Binding-site contacts:
Ligand atom O7 contacts residue TYR199 of chain 1.A at 4.2 Å.
Ligand atom C8 contacts residue ASN182 of chain 1.A at 4.5 Å.
Ligand atom O7 contacts residue ASN182 of chain 1.A at 3.9 Å.
Ligand atom C7 contacts residue ASN182 of chain 1.A at 3.5 Å.
Ligand atom O5 contacts residue ASN182 of chain 1.A at 2.5 Å (h-bond).
Ligand atom C3 contacts residue ASN182 of chain 1.A at 3.8 Å.
Ligand atom C2 contacts residue ASN182 of chain 1.A at 2.4 Å.
Ligand atom C8 contacts residue ASN197 of chain 1.A at 3.7 Å.
Ligand atom C4 contacts residue ASN182 of chain 1.A at 4.3 Å.
Ligand atom C1 contacts residue ASN182 of chain 1.A at 1.4 Å.
Ligand atom O6 contacts residue LEU210 of chain 1.A at 3.4 Å.
Ligand atom C7 contacts residue ASN197 of chain 1.A at 4.3 Å.
Ligand atom N2 contacts residue ASN182 of chain 1.A at 2.8 Å (h-bond).
Ligand atom C6 contacts residue LEU210 of chain 1.A at 4.2 Å (hydrophobic).
Ligand atom C5 contacts residue ASN182 of chain 1.A at 3.7 Å.

Sequence of chain 1.A:
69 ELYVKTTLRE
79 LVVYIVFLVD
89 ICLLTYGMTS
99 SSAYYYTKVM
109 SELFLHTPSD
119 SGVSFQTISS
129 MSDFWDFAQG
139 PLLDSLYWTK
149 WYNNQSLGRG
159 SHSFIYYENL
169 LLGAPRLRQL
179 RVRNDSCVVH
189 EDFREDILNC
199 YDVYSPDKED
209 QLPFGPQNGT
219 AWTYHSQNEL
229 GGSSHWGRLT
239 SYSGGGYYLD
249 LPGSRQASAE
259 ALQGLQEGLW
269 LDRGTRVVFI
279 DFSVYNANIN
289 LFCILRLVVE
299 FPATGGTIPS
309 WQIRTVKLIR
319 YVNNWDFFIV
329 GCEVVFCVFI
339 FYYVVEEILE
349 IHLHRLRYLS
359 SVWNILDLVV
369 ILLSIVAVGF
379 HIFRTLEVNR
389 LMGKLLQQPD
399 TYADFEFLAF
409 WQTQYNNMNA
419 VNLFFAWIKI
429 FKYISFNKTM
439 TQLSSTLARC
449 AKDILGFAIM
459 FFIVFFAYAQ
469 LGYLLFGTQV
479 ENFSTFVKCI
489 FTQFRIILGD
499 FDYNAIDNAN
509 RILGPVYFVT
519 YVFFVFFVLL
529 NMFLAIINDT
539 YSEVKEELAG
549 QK

This small molecule binds to this protein.
Small molecule (SMILES): CC(=O)N[C@@H]1[C@@H](O)[C@H](O)[C@@H](CO)O[C@H]1O